Sequence of chain 2.B:
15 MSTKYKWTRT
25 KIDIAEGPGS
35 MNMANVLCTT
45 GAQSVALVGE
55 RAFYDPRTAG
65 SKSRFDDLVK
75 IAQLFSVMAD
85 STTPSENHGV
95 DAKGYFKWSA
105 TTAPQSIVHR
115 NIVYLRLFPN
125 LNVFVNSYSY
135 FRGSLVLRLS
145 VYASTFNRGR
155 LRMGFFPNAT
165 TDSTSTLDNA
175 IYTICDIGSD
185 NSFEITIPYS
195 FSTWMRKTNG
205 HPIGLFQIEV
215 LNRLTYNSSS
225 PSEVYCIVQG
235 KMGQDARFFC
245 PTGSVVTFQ

Sequence of chain 4.B:
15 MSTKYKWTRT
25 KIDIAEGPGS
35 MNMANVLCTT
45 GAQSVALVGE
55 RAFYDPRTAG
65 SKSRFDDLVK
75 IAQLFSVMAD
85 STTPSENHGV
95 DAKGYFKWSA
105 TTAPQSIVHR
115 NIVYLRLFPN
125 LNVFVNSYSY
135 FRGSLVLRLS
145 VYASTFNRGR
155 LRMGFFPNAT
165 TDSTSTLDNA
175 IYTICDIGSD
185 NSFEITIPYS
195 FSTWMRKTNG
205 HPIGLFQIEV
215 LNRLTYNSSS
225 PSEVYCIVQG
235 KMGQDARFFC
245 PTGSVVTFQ

This small molecule binds to this protein.
Small molecule (SMILES): Nc1ncnc2c1ncn2[C@@H]1O[C@H](CO)[C@@H](O[P](=O)(O)OC[C@H]2O[C@@H](n3ccc(=O)[nH]c3=O)[C@H](O)[C@@H]2O[P](=O)(O)OC[C@H]2O[C@@H](n3ccc(=O)[nH]c3=O)[C@H](O)[C@@H]2O[P](=O)(O)OC[C@H]2O[C@@H](n3ccc(=O)[nH]c3=O)[C@H](O)[C@@H]2O[P](=O)(O)OC[C@H]2O[C@@H](n3ccc(=O)[nH]c3=O)[C@H](O)[C@@H]2O[P](=O)(O)OC[C@H]2O[C@@H](n3ccc(=O)[nH]c3=O)[C@H](O)[C@@H]2O)[C@H]1O

Sequence of chain 1.B:
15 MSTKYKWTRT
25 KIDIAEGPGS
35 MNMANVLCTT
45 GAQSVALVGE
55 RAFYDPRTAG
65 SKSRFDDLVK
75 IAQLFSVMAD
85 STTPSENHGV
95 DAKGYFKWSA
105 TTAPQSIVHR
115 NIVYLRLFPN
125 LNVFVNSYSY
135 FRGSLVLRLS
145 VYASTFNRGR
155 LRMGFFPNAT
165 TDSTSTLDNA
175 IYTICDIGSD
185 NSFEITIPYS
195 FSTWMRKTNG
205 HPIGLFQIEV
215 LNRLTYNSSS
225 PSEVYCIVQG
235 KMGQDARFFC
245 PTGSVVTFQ

Sequence of chain 4.A:
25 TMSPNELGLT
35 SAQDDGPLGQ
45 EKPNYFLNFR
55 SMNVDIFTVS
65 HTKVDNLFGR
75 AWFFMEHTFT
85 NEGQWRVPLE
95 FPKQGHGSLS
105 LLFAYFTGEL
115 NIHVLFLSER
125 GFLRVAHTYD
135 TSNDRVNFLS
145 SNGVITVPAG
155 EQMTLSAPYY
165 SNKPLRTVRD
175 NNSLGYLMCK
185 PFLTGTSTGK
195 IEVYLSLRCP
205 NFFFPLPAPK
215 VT

Binding-site contacts:
Ligand atom OP2 contacts residue ARG55 of chain 4.B at 2.9 Å (salt-bridge).
Ligand atom OP1 contacts residue MET15 of chain 2.B at 3.1 Å.
Ligand atom O2' contacts residue CYS203 of chain 4.A at 3.3 Å (h-bond).
Ligand atom C2' contacts residue ARG55 of chain 4.B at 3.4 Å.
Ligand atom N1 contacts residue ALA56 of chain 4.B at 3.2 Å (h-bond).
Ligand atom O3' contacts residue TYR19 of chain 1.B at 3.0 Å (h-bond).
Ligand atom C5' contacts residue ARG202 of chain 4.A at 3.9 Å.
Ligand atom OP1 contacts residue TYR19 of chain 1.B at 3.6 Å (h-bond).
Ligand atom OP2 contacts residue THR17 of chain 2.B at 3.5 Å.
Ligand atom O2' contacts residue THR44 of chain 4.B at 3.9 Å.
Ligand atom O2' contacts residue THR17 of chain 2.B at 2.8 Å.
Ligand atom N3 contacts residue ARG55 of chain 4.B at 3.2 Å (salt-bridge).
Ligand atom O4 contacts residue TRP21 of chain 2.B at 3.4 Å.
Ligand atom C1' contacts residue TRP21 of chain 2.B at 3.9 Å (hydrophobic).
Ligand atom C2 contacts residue ALA56 of chain 4.B at 3.8 Å (hydrophobic).
Ligand atom O4' contacts residue ARG68 of chain 4.B at 3.0 Å (salt-bridge).
Ligand atom O4' contacts residue ARG202 of chain 4.A at 3.9 Å.
Ligand atom O2' contacts residue ARG55 of chain 4.B at 3.8 Å.
Ligand atom O2' contacts residue TYR19 of chain 1.B at 3.7 Å.
Ligand atom N6 contacts residue TYR58 of chain 4.B at 3.5 Å (h-bond).
Ligand atom C4' contacts residue TYR19 of chain 1.B at 3.8 Å (hydrophobic).
Ligand atom O2' contacts residue ARG55 of chain 4.B at 3.1 Å (salt-bridge).
Ligand atom O2' contacts residue LEU41 of chain 4.B at 3.8 Å.
Ligand atom P contacts residue TYR19 of chain 1.B at 4.0 Å.
Ligand atom P contacts residue THR17 of chain 2.B at 3.9 Å.
Ligand atom OP2 contacts residue ARG202 of chain 4.A at 3.6 Å.
Ligand atom O2 contacts residue TYR58 of chain 4.B at 3.6 Å.
Ligand atom N1 contacts residue TRP21 of chain 2.B at 3.8 Å.
Ligand atom C1' contacts residue ARG68 of chain 4.B at 3.8 Å.
Ligand atom C6 contacts residue TYR58 of chain 4.B at 3.8 Å (hydrophobic).
Ligand atom O2 contacts residue TRP21 of chain 2.B at 2.9 Å.
Ligand atom C4 contacts residue TRP21 of chain 2.B at 3.7 Å (hydrophobic).
Ligand atom N1 contacts residue TYR58 of chain 4.B at 3.5 Å.
Ligand atom N3 contacts residue TRP21 of chain 2.B at 3.2 Å.
Ligand atom C2 contacts residue TRP21 of chain 2.B at 3.2 Å (hydrophobic).
Ligand atom C2' contacts residue THR17 of chain 2.B at 3.7 Å.
Ligand atom OP1 contacts residue THR17 of chain 2.B at 3.7 Å.
Ligand atom C2 contacts residue ARG55 of chain 4.B at 3.1 Å.
Ligand atom N1 contacts residue ARG68 of chain 4.B at 3.9 Å.
Ligand atom C2 contacts residue TYR58 of chain 4.B at 3.8 Å (hydrophobic).